Sequence of chain 3.A:
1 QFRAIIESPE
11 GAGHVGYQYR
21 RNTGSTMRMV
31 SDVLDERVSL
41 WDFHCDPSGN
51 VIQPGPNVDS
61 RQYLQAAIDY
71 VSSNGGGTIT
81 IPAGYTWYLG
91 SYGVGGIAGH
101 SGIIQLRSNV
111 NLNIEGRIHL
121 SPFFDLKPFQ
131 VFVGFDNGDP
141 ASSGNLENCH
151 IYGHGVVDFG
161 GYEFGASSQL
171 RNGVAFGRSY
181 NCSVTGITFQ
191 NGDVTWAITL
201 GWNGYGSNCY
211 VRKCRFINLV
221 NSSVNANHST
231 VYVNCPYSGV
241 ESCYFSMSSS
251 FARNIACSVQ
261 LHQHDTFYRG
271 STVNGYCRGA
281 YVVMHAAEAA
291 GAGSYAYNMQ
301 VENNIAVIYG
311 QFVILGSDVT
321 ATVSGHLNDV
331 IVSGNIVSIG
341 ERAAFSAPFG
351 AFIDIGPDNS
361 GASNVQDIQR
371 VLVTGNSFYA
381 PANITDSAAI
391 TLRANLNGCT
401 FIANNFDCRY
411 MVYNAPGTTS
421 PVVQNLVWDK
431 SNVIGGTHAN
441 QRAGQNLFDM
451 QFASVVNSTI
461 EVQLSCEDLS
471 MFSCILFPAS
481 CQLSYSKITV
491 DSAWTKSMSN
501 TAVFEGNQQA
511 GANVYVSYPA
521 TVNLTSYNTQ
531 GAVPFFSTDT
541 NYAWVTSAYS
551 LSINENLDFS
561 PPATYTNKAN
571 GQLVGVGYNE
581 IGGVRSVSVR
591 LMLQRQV

Binding-site contacts:
Ligand atom N2 contacts residue SER229 of chain 3.A at 3.5 Å (h-bond).
Ligand atom O4 contacts residue HIS285 of chain 3.A at 2.7 Å (h-bond).
Ligand atom C8 contacts residue ASN227 of chain 3.A at 3.6 Å.
Ligand atom O7 contacts residue SER229 of chain 3.A at 3.4 Å (h-bond).
Ligand atom C3 contacts residue GLU288 of chain 3.A at 3.5 Å.
Ligand atom O6 contacts residue TRP196 of chain 3.A at 3.2 Å.
Ligand atom O6 contacts residue LEU170 of chain 3.A at 3.4 Å.
Ligand atom O4 contacts residue ASN359 of chain 3.A at 2.9 Å (h-bond).
Ligand atom O3 contacts residue FMT1 of chain 3.G at 2.6 Å (h-bond).
Ligand atom C3 contacts residue NA1 of chain 3.J at 3.3 Å.
Ligand atom C8 contacts residue SER229 of chain 3.A at 3.5 Å.
Ligand atom O2 contacts residue TYR232 of chain 3.A at 2.9 Å (h-bond).
Ligand atom O3 contacts residue TRP202 of chain 3.A at 3.5 Å (h-bond).
Ligand atom O7 contacts residue TYR232 of chain 3.A at 3.2 Å.
Ligand atom C1 contacts residue GLN260 of chain 3.A at 3.2 Å.
Ligand atom O7 contacts residue TRP196 of chain 3.A at 3.0 Å (h-bond).
Ligand atom O4 contacts residue GLN130 of chain 3.A at 3.1 Å (h-bond).
Ligand atom C4 contacts residue HIS285 of chain 3.A at 3.5 Å.
Ligand atom C4 contacts residue HIS100 of chain 3.A at 3.3 Å.
Ligand atom O6 contacts residue VAL283 of chain 3.A at 3.4 Å.
Ligand atom C7 contacts residue SER229 of chain 3.A at 3.3 Å.
Ligand atom O6 contacts residue HIS262 of chain 3.A at 3.5 Å (h-bond).
Ligand atom O6 contacts residue HIS285 of chain 3.A at 3.5 Å (h-bond).
Ligand atom O1 contacts residue ASN227 of chain 3.A at 3.0 Å (h-bond).
Ligand atom N2 contacts residue GLU288 of chain 3.A at 2.8 Å (salt-bridge).
Ligand atom O3 contacts residue ASN203 of chain 3.A at 2.6 Å (h-bond).
Ligand atom O4 contacts residue ASN234 of chain 3.A at 2.9 Å (h-bond).
Ligand atom C2 contacts residue NA1 of chain 3.J at 3.3 Å.
Ligand atom O5 contacts residue GLN260 of chain 3.A at 3.1 Å (h-bond).
Ligand atom N2 contacts residue ASN227 of chain 3.A at 3.4 Å (h-bond).
Ligand atom O5 contacts residue TYR281 of chain 3.A at 3.6 Å.
Ligand atom O4 contacts residue HIS100 of chain 3.A at 2.7 Å (h-bond).
Ligand atom O6 contacts residue GLN260 of chain 3.A at 3.4 Å (h-bond).
Ligand atom O2 contacts residue NA1 of chain 3.J at 2.5 Å (h-bond).
Ligand atom C3 contacts residue ASN203 of chain 3.A at 3.4 Å.
Ligand atom C3 contacts residue FMT1 of chain 3.G at 3.6 Å.
Ligand atom O3 contacts residue NA1 of chain 3.J at 2.4 Å (h-bond).
Ligand atom O5 contacts residue TRP196 of chain 3.A at 3.5 Å.
Ligand atom O6 contacts residue THR195 of chain 3.A at 3.4 Å.
Ligand atom C3 contacts residue ASN234 of chain 3.A at 3.4 Å.

A small-molecule ligand and the protein it binds are described below.
Small molecule (SMILES): CC(=O)N[C@@H]1[C@@H](O[C@H]2O[C@H](CO)[C@H](O[C@H]3O[C@H](CO[C@@H]4O[C@@H](C)[C@H](O)[C@@H](O)[C@H]4O)[C@@H](O)[C@H](O)[C@H]3O)[C@H](O[C@@H]3O[C@H](CO)[C@@H](O)[C@H](O)[C@H]3NC(C)=O)[C@H]2O)[C@H](O)[C@@H](CO)O[C@@H]1O